This small molecule binds to this protein.
Small molecule (SMILES): C[N+](C)(C)[O-]

Sequence of chain 1.A:
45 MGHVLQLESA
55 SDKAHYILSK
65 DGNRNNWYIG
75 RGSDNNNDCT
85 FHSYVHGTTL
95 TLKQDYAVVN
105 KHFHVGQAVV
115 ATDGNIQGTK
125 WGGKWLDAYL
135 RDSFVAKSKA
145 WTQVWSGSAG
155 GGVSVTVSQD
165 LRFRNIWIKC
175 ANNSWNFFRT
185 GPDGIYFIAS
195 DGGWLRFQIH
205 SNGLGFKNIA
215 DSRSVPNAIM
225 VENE

Binding-site contacts:
Ligand atom OAE contacts residue TYR60 of chain 1.A at 3.5 Å.
Ligand atom CAA contacts residue TYR88 of chain 1.A at 4.4 Å (hydrophobic).
Ligand atom OAE contacts residue TYR88 of chain 1.A at 3.4 Å (h-bond).
Ligand atom CAA contacts residue GLY76 of chain 1.A at 3.9 Å.
Ligand atom OAE contacts residue GLY76 of chain 1.A at 3.7 Å.
Ligand atom OAE contacts residue TYR72 of chain 1.A at 3.9 Å.
Ligand atom CAB contacts residue TYR88 of chain 1.A at 2.6 Å (hydrophobic).
Ligand atom NAC contacts residue GLY76 of chain 1.A at 4.0 Å.
Ligand atom CAB contacts residue TYR72 of chain 1.A at 4.2 Å (hydrophobic).
Ligand atom NAC contacts residue TYR72 of chain 1.A at 4.3 Å.
Ligand atom NAC contacts residue TYR88 of chain 1.A at 3.5 Å (h-bond).
Ligand atom CAD contacts residue TYR72 of chain 1.A at 4.0 Å (hydrophobic).
Ligand atom CAD contacts residue GLY76 of chain 1.A at 3.6 Å.
Ligand atom CAA contacts residue TYR60 of chain 1.A at 3.8 Å (hydrophobic).
Ligand atom NAC contacts residue TYR60 of chain 1.A at 4.4 Å.